Sequence of chain 2.B:
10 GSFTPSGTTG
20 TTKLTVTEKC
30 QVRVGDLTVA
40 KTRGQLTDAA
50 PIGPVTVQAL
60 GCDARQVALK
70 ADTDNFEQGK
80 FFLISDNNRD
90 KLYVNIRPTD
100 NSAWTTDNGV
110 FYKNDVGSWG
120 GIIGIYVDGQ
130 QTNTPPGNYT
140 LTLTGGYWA

The small molecule below binds the protein below.
Small molecule (SMILES): O=C(N[C@H](CO)[C@H](O)c1ccc([N+](=O)[O-])cc1)C(Cl)Cl

Binding-site contacts:
Ligand atom C8 contacts residue BRX1 of chain 2.Q at 0.2 Å.
Ligand atom C1 contacts residue TYR125 of chain 2.B at 3.5 Å (hydrophobic).
Ligand atom C2 contacts residue BRX1 of chain 2.Q at 0.1 Å.
Ligand atom O9A contacts residue BRX1 of chain 2.Q at 0.3 Å (h-bond).
Ligand atom O2 contacts residue GLY52 of chain 2.B at 4.0 Å.
Ligand atom O2 contacts residue BRX1 of chain 2.Q at 0.5 Å (h-bond).
Ligand atom O9B contacts residue BRX1 of chain 2.Q at 0.3 Å (h-bond).
Ligand atom CL2 contacts residue GLY123 of chain 2.B at 3.7 Å.
Ligand atom C2 contacts residue PRO50 of chain 2.B at 4.0 Å (hydrophobic).
Ligand atom C10 contacts residue BRX1 of chain 2.Q at 0.2 Å.
Ligand atom N9 contacts residue BRX1 of chain 2.Q at 0.2 Å (h-bond).
Ligand atom CL1 contacts residue PRO53 of chain 2.B at 4.0 Å.
Ligand atom C5 contacts residue BRX1 of chain 2.Q at 0.2 Å.
Ligand atom CL2 contacts residue THR98 of chain 2.B at 4.1 Å.
Ligand atom CL1 contacts residue BRX1 of chain 2.Q at 0.1 Å.
Ligand atom C11 contacts residue BRX1 of chain 2.Q at 0.2 Å.
Ligand atom CL1 contacts residue ILE51 of chain 2.B at 4.0 Å.
Ligand atom CL1 contacts residue GLY52 of chain 2.B at 3.3 Å.
Ligand atom C9 contacts residue BRX1 of chain 2.Q at 0.1 Å.
Ligand atom O9B contacts residue ILE121 of chain 2.B at 3.7 Å.
Ligand atom CL2 contacts residue PRO53 of chain 2.B at 3.4 Å.
Ligand atom O9A contacts residue PRO53 of chain 2.B at 4.1 Å.
Ligand atom O2 contacts residue PRO53 of chain 2.B at 3.9 Å.
Ligand atom C6 contacts residue BRX1 of chain 2.Q at 0.1 Å.
Ligand atom C10 contacts residue PRO53 of chain 2.B at 3.9 Å (hydrophobic).
Ligand atom CL2 contacts residue TYR125 of chain 2.B at 4.1 Å.
Ligand atom O2 contacts residue PRO50 of chain 2.B at 3.7 Å.
Ligand atom O4 contacts residue BRX1 of chain 2.Q at 1.2 Å (h-bond).
Ligand atom O5 contacts residue BRX1 of chain 2.Q at 0.4 Å (h-bond).
Ligand atom CL1 contacts residue PRO50 of chain 2.B at 3.9 Å.
Ligand atom C7 contacts residue BRX1 of chain 2.Q at 0.2 Å.
Ligand atom C1 contacts residue BRX1 of chain 2.Q at 0.2 Å.
Ligand atom CL1 contacts residue TYR125 of chain 2.B at 3.9 Å.
Ligand atom CL2 contacts residue ILE121 of chain 2.B at 4.0 Å.
Ligand atom N2 contacts residue BRX1 of chain 2.Q at 0.4 Å (h-bond).
Ligand atom CL1 contacts residue ILE124 of chain 2.B at 3.4 Å.
Ligand atom C3 contacts residue BRX1 of chain 2.Q at 0.1 Å.
Ligand atom CL2 contacts residue BRX1 of chain 2.Q at 0.4 Å.
Ligand atom C4 contacts residue BRX1 of chain 2.Q at 0.6 Å.
Ligand atom CL1 contacts residue GLY123 of chain 2.B at 3.7 Å.